This protein binds this small molecule.
Small molecule (SMILES): O=S(=O)(O)c1cccc2cccc(Nc3ccccc3)c12

Sequence of chain 1.D:
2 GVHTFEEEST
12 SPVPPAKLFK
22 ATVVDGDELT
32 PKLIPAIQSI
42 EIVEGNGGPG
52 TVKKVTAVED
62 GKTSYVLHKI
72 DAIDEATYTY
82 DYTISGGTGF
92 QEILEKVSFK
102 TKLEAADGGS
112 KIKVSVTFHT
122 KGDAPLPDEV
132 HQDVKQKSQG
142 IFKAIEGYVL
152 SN

Binding-site contacts:
Ligand atom C13 contacts residue LYS136 of chain 1.D at 4.0 Å.
Ligand atom C14 contacts residue HIS132 of chain 1.D at 3.9 Å.
Ligand atom C2 contacts residue PHE100 of chain 1.D at 3.9 Å (hydrophobic).
Ligand atom C6 contacts residue PHE143 of chain 1.D at 3.4 Å (hydrophobic).
Ligand atom C1 contacts residue VAL115 of chain 1.D at 3.9 Å (hydrophobic).
Ligand atom C14 contacts residue PHE119 of chain 1.D at 4.0 Å (hydrophobic).
Ligand atom C16 contacts residue LYS136 of chain 1.D at 3.8 Å.
Ligand atom C10 contacts residue VAL115 of chain 1.D at 4.0 Å (hydrophobic).
Ligand atom O3 contacts residue GLU8 of chain 1.D at 3.2 Å.
Ligand atom C8 contacts residue SER10 of chain 1.D at 3.9 Å.
Ligand atom C13 contacts residue VAL117 of chain 1.D at 4.0 Å (hydrophobic).
Ligand atom C2 contacts residue SER139 of chain 1.D at 3.7 Å.
Ligand atom C4 contacts residue SER139 of chain 1.D at 3.9 Å.
Ligand atom N contacts residue VAL115 of chain 1.D at 4.0 Å.
Ligand atom S contacts residue GLN140 of chain 1.D at 3.6 Å.
Ligand atom C13 contacts residue PHE6 of chain 1.D at 4.1 Å (hydrophobic).
Ligand atom O1 contacts residue GLN140 of chain 1.D at 2.8 Å (h-bond).
Ligand atom C7 contacts residue PHE143 of chain 1.D at 3.7 Å (hydrophobic).
Ligand atom C16 contacts residue VAL117 of chain 1.D at 3.8 Å (hydrophobic).
Ligand atom C15 contacts residue VAL117 of chain 1.D at 3.9 Å (hydrophobic).
Ligand atom C3 contacts residue TYR83 of chain 1.D at 4.1 Å (hydrophobic).
Ligand atom O2 contacts residue GLN140 of chain 1.D at 3.1 Å (h-bond).
Ligand atom C12 contacts residue LYS136 of chain 1.D at 3.6 Å.
Ligand atom O2 contacts residue SER10 of chain 1.D at 4.0 Å.
Ligand atom C6 contacts residue SER139 of chain 1.D at 4.2 Å.
Ligand atom C15 contacts residue LYS136 of chain 1.D at 3.5 Å.
Ligand atom C2 contacts residue VAL115 of chain 1.D at 3.6 Å (hydrophobic).
Ligand atom C3 contacts residue SER139 of chain 1.D at 3.5 Å.
Ligand atom S contacts residue LYS136 of chain 1.D at 4.1 Å.
Ligand atom C11 contacts residue VAL117 of chain 1.D at 3.8 Å (hydrophobic).
Ligand atom C12 contacts residue VAL117 of chain 1.D at 3.9 Å (hydrophobic).
Ligand atom C9 contacts residue GLN140 of chain 1.D at 3.8 Å.
Ligand atom C8 contacts residue GLN140 of chain 1.D at 3.9 Å.
Ligand atom C11 contacts residue LYS136 of chain 1.D at 4.2 Å.
Ligand atom C14 contacts residue LYS136 of chain 1.D at 3.9 Å.
Ligand atom C14 contacts residue VAL117 of chain 1.D at 4.0 Å (hydrophobic).
Ligand atom O1 contacts residue LYS136 of chain 1.D at 3.0 Å (salt-bridge).
Ligand atom C13 contacts residue HIS132 of chain 1.D at 3.9 Å.
Ligand atom C16 contacts residue SER139 of chain 1.D at 4.1 Å.
Ligand atom C3 contacts residue PHE100 of chain 1.D at 3.9 Å (hydrophobic).